This protein binds this small molecule.
Small molecule (SMILES): CNc1nccc(-c2cccnc2Oc2cc(C(=O)Nc3cc(C(F)(F)F)ccc3N3CCOCC3)ccc2C)n1

Sequence of chain 1.A:
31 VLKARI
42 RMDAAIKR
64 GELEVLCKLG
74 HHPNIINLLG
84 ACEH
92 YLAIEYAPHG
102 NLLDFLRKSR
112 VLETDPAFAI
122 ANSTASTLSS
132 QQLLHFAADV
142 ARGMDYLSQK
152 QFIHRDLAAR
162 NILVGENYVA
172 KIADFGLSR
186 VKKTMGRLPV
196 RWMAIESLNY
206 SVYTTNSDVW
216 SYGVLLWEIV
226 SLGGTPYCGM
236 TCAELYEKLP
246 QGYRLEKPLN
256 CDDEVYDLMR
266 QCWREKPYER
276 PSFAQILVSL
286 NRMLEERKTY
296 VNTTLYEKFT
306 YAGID

Binding-site contacts:
Ligand atom C8 contacts residue VAL31 of chain 1.A at 3.6 Å (hydrophobic).
Ligand atom C8 contacts residue PHE176 of chain 1.A at 3.4 Å (hydrophobic).
Ligand atom C9 contacts residue PHE176 of chain 1.A at 3.3 Å (hydrophobic).
Ligand atom F2 contacts residue HIS155 of chain 1.A at 3.7 Å.
Ligand atom C4 contacts residue ILE95 of chain 1.A at 3.5 Å (hydrophobic).
Ligand atom O2 contacts residue ILE79 of chain 1.A at 3.8 Å.
Ligand atom O1 contacts residue PHE176 of chain 1.A at 3.8 Å.
Ligand atom O2 contacts residue ALA174 of chain 1.A at 3.3 Å.
Ligand atom C3 contacts residue LEU164 of chain 1.A at 3.7 Å (hydrophobic).
Ligand atom F2 contacts residue ILE173 of chain 1.A at 3.7 Å.
Ligand atom O2 contacts residue ASP175 of chain 1.A at 2.9 Å (salt-bridge).
Ligand atom F1 contacts residue ILE79 of chain 1.A at 3.5 Å.
Ligand atom C5 contacts residue PHE176 of chain 1.A at 3.4 Å (hydrophobic).
Ligand atom C10 contacts residue ILE95 of chain 1.A at 3.4 Å (hydrophobic).
Ligand atom C4 contacts residue ALA98 of chain 1.A at 3.7 Å (hydrophobic).
Ligand atom F1 contacts residue ILE173 of chain 1.A at 2.8 Å.
Ligand atom N3 contacts residue PHE176 of chain 1.A at 3.3 Å.
Ligand atom C11 contacts residue ILE95 of chain 1.A at 3.5 Å (hydrophobic).
Ligand atom C24 contacts residue ILE79 of chain 1.A at 3.6 Å (hydrophobic).
Ligand atom C22 contacts residue LEU72 of chain 1.A at 3.6 Å (hydrophobic).
Ligand atom C6 contacts residue PHE176 of chain 1.A at 3.7 Å (hydrophobic).
Ligand atom C3 contacts residue ILE95 of chain 1.A at 3.3 Å (hydrophobic).
Ligand atom C22 contacts residue PHE153 of chain 1.A at 3.8 Å (hydrophobic).
Ligand atom N2 contacts residue TYR97 of chain 1.A at 3.7 Å.
Ligand atom F3 contacts residue LEU148 of chain 1.A at 3.5 Å.
Ligand atom C4 contacts residue LEU164 of chain 1.A at 3.5 Å (hydrophobic).
Ligand atom N5 contacts residue TYR97 of chain 1.A at 3.3 Å.
Ligand atom O3 contacts residue GLU65 of chain 1.A at 3.3 Å.
Ligand atom C4 contacts residue GLU96 of chain 1.A at 3.6 Å.
Ligand atom N4 contacts residue ASP175 of chain 1.A at 3.5 Å (salt-bridge).
Ligand atom F1 contacts residue ALA174 of chain 1.A at 3.7 Å.
Ligand atom C24 contacts residue ASP175 of chain 1.A at 3.7 Å.
Ligand atom O1 contacts residue ILE95 of chain 1.A at 3.4 Å.
Ligand atom C3 contacts residue ALA46 of chain 1.A at 3.5 Å (hydrophobic).
Ligand atom C16 contacts residue ALA46 of chain 1.A at 3.4 Å (hydrophobic).
Ligand atom N2 contacts residue ALA98 of chain 1.A at 3.0 Å (h-bond).
Ligand atom F3 contacts residue LEU72 of chain 1.A at 3.4 Å.
Ligand atom C28 contacts residue GLU65 of chain 1.A at 3.6 Å.
Ligand atom C17 contacts residue ASP175 of chain 1.A at 3.2 Å.
Ligand atom N5 contacts residue ALA98 of chain 1.A at 3.1 Å (h-bond).